Sequence of chain 2.B:
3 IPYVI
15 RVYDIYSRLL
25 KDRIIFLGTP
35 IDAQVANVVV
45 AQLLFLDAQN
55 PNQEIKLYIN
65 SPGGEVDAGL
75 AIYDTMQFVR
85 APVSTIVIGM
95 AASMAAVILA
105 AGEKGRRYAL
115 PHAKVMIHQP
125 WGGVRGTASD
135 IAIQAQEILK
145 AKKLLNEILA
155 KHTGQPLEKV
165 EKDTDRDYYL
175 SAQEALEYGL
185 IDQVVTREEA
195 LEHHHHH

Binding-site contacts:
Ligand atom O28 contacts residue GLY68 of chain 2.B at 2.7 Å (h-bond).
Ligand atom O19 contacts residue PRO124 of chain 2.B at 2.9 Å.
Ligand atom C10 contacts residue TRP125 of chain 2.B at 3.2 Å (hydrophobic).
Ligand atom N9 contacts residue TRP125 of chain 2.B at 2.5 Å (h-bond).
Ligand atom N20 contacts residue GLY68 of chain 2.B at 2.8 Å (h-bond).
Ligand atom C14 contacts residue GLU69 of chain 2.B at 3.8 Å.
Ligand atom C25 contacts residue HIS122 of chain 2.B at 3.1 Å.
Ligand atom C22 contacts residue SER97 of chain 2.B at 2.5 Å.
Ligand atom O28 contacts residue MET98 of chain 2.B at 3.4 Å (h-bond).
Ligand atom B26 contacts residue HIS122 of chain 2.B at 3.6 Å.
Ligand atom C18 contacts residue TRP125 of chain 2.B at 3.6 Å (hydrophobic).
Ligand atom C10 contacts residue GLY68 of chain 2.B at 3.6 Å.
Ligand atom N4 contacts residue ILE142 of chain 2.B at 3.8 Å.
Ligand atom B26 contacts residue GLY68 of chain 2.B at 3.7 Å.
Ligand atom C24 contacts residue MET98 of chain 2.B at 3.4 Å (hydrophobic).
Ligand atom C18 contacts residue GLY68 of chain 2.B at 3.6 Å.
Ligand atom C25 contacts residue SER97 of chain 2.B at 3.4 Å.
Ligand atom C24 contacts residue SER97 of chain 2.B at 3.5 Å.
Ligand atom C11 contacts residue TRP125 of chain 2.B at 3.4 Å (hydrophobic).
Ligand atom O19 contacts residue TRP125 of chain 2.B at 2.8 Å (h-bond).
Ligand atom C25 contacts residue PRO124 of chain 2.B at 3.4 Å (hydrophobic).
Ligand atom B26 contacts residue SER97 of chain 2.B at 1.4 Å.
Ligand atom O28 contacts residue SER97 of chain 2.B at 2.1 Å (h-bond).
Ligand atom O27 contacts residue HIS122 of chain 2.B at 3.2 Å (h-bond).
Ligand atom C23 contacts residue SER97 of chain 2.B at 3.3 Å.
Ligand atom C18 contacts residue VAL70 of chain 2.B at 3.8 Å (hydrophobic).
Ligand atom C22 contacts residue MET98 of chain 2.B at 3.4 Å (hydrophobic).
Ligand atom C21 contacts residue SER97 of chain 2.B at 2.1 Å.
Ligand atom O27 contacts residue TRP125 of chain 2.B at 3.1 Å (h-bond).
Ligand atom O28 contacts residue GLY67 of chain 2.B at 3.2 Å.
Ligand atom O8 contacts residue GLU69 of chain 2.B at 3.5 Å.
Ligand atom N20 contacts residue SER97 of chain 2.B at 3.5 Å (h-bond).
Ligand atom C21 contacts residue GLY68 of chain 2.B at 3.6 Å.
Ligand atom O27 contacts residue SER97 of chain 2.B at 2.3 Å (h-bond).
Ligand atom C5 contacts residue ILE142 of chain 2.B at 3.8 Å (hydrophobic).
Ligand atom C7 contacts residue VAL70 of chain 2.B at 3.8 Å (hydrophobic).
Ligand atom O8 contacts residue VAL70 of chain 2.B at 2.9 Å (h-bond).
Ligand atom C7 contacts residue TRP125 of chain 2.B at 3.7 Å (hydrophobic).
Ligand atom N1 contacts residue VAL70 of chain 2.B at 3.6 Å.
Ligand atom C25 contacts residue GLN123 of chain 2.B at 3.4 Å.

This small molecule binds to this protein.
Small molecule (SMILES): CC(C)C[C@H](NC(=O)[C@H](Cc1ccccc1)NC(=O)c1cnccn1)B(O)O